Binding-site contacts:
Ligand atom CAO contacts residue HIS128 of chain 1.A at 3.8 Å.
Ligand atom CAK contacts residue GLU266 of chain 1.A at 3.4 Å.
Ligand atom OAC contacts residue MET225 of chain 1.A at 3.6 Å.
Ligand atom CAG contacts residue GLU266 of chain 1.A at 3.7 Å.
Ligand atom CAJ contacts residue ARG254 of chain 1.A at 3.5 Å.
Ligand atom CAL contacts residue ASP224 of chain 1.A at 3.3 Å.
Ligand atom OAF contacts residue TRP67 of chain 1.A at 3.2 Å (h-bond).
Ligand atom OAE contacts residue HIS129 of chain 1.A at 2.8 Å (h-bond).
Ligand atom CAM contacts residue PHE290 of chain 1.A at 3.8 Å (hydrophobic).
Ligand atom CAG contacts residue ASP224 of chain 1.A at 3.4 Å.
Ligand atom OAD contacts residue ASP224 of chain 1.A at 3.4 Å (salt-bridge).
Ligand atom CAO contacts residue TRP67 of chain 1.A at 3.8 Å (hydrophobic).
Ligand atom OAE contacts residue TRP67 of chain 1.A at 2.9 Å (h-bond).
Ligand atom CAM contacts residue HIS34 of chain 1.A at 3.4 Å.
Ligand atom CAM contacts residue GLU66 of chain 1.A at 3.6 Å.
Ligand atom CAN contacts residue HIS129 of chain 1.A at 3.3 Å.
Ligand atom CAM contacts residue HIS128 of chain 1.A at 3.8 Å.
Ligand atom OAD contacts residue HIS34 of chain 1.A at 2.6 Å (h-bond).
Ligand atom NAH contacts residue ARG254 of chain 1.A at 3.4 Å (salt-bridge).
Ligand atom CAJ contacts residue GLU266 of chain 1.A at 3.5 Å.
Ligand atom OAF contacts residue HIS129 of chain 1.A at 3.6 Å.
Ligand atom NAI contacts residue GLU266 of chain 1.A at 3.0 Å (salt-bridge).
Ligand atom NAI contacts residue ARG254 of chain 1.A at 3.5 Å (salt-bridge).
Ligand atom CAB contacts residue HIS34 of chain 1.A at 3.6 Å.
Ligand atom OAD contacts residue HIS128 of chain 1.A at 2.8 Å (h-bond).
Ligand atom CAB contacts residue PHE290 of chain 1.A at 3.5 Å (hydrophobic).
Ligand atom CAO contacts residue TYR64 of chain 1.A at 3.8 Å (hydrophobic).
Ligand atom CAB contacts residue PHE32 of chain 1.A at 3.7 Å (hydrophobic).
Ligand atom NAI contacts residue ASP224 of chain 1.A at 2.7 Å (salt-bridge).
Ligand atom OAD contacts residue TYR171 of chain 1.A at 3.3 Å (h-bond).
Ligand atom NAH contacts residue GLU266 of chain 1.A at 2.9 Å (salt-bridge).
Ligand atom CAK contacts residue PHE290 of chain 1.A at 3.8 Å (hydrophobic).
Ligand atom CAK contacts residue ASP224 of chain 1.A at 3.6 Å.
Ligand atom CAG contacts residue ARG254 of chain 1.A at 3.8 Å.
Ligand atom CAN contacts residue ASP224 of chain 1.A at 3.2 Å.
Ligand atom OAF contacts residue HIS128 of chain 1.A at 2.8 Å.
Ligand atom CAA contacts residue GLU266 of chain 1.A at 3.5 Å.
Ligand atom CAL contacts residue GLU266 of chain 1.A at 3.2 Å.
Ligand atom OAF contacts residue GLU66 of chain 1.A at 2.7 Å (salt-bridge).
Ligand atom CAO contacts residue GLU66 of chain 1.A at 3.2 Å.

Sequence of chain 1.A:
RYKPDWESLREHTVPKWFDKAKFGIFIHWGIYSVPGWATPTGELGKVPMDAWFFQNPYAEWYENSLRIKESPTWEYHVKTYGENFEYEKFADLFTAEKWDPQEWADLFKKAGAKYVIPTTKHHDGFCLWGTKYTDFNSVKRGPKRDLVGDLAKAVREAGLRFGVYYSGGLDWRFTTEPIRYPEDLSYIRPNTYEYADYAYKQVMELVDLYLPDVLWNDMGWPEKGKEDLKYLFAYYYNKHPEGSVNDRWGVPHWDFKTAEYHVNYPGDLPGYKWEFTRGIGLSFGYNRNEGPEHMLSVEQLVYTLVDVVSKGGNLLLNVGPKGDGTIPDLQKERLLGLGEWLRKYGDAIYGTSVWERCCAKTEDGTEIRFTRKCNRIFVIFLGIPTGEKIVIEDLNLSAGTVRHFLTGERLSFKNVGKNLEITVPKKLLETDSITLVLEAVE

This protein binds this small molecule.
Small molecule (SMILES): CC(=O)NC[C@H]1N[C@@H](C)[C@@H](O)[C@@H](O)[C@@H]1O